Binding-site contacts:
Ligand atom C2 contacts residue ASN801 of chain 1.G at 2.5 Å.
Ligand atom O5 contacts residue GLN804 of chain 1.G at 4.1 Å.
Ligand atom C7 contacts residue ASN801 of chain 1.G at 3.3 Å.
Ligand atom O7 contacts residue ASN801 of chain 1.G at 3.1 Å (h-bond).
Ligand atom C2 contacts residue SER803 of chain 1.G at 4.4 Å.
Ligand atom C1 contacts residue ASN801 of chain 1.G at 1.5 Å.
Ligand atom C4 contacts residue ASN801 of chain 1.G at 4.3 Å.
Ligand atom N2 contacts residue SER803 of chain 1.G at 4.0 Å.
Ligand atom C1 contacts residue SER803 of chain 1.G at 3.8 Å.
Ligand atom C5 contacts residue ASN801 of chain 1.G at 3.8 Å.
Ligand atom O6 contacts residue GLN804 of chain 1.G at 3.6 Å.
Ligand atom C8 contacts residue ASN801 of chain 1.G at 4.3 Å.
Ligand atom C6 contacts residue GLN804 of chain 1.G at 4.4 Å.
Ligand atom C3 contacts residue ASN801 of chain 1.G at 3.9 Å.
Ligand atom N2 contacts residue ASN801 of chain 1.G at 3.0 Å (h-bond).
Ligand atom O5 contacts residue ASN801 of chain 1.G at 2.4 Å (h-bond).

Sequence of chain 1.G:
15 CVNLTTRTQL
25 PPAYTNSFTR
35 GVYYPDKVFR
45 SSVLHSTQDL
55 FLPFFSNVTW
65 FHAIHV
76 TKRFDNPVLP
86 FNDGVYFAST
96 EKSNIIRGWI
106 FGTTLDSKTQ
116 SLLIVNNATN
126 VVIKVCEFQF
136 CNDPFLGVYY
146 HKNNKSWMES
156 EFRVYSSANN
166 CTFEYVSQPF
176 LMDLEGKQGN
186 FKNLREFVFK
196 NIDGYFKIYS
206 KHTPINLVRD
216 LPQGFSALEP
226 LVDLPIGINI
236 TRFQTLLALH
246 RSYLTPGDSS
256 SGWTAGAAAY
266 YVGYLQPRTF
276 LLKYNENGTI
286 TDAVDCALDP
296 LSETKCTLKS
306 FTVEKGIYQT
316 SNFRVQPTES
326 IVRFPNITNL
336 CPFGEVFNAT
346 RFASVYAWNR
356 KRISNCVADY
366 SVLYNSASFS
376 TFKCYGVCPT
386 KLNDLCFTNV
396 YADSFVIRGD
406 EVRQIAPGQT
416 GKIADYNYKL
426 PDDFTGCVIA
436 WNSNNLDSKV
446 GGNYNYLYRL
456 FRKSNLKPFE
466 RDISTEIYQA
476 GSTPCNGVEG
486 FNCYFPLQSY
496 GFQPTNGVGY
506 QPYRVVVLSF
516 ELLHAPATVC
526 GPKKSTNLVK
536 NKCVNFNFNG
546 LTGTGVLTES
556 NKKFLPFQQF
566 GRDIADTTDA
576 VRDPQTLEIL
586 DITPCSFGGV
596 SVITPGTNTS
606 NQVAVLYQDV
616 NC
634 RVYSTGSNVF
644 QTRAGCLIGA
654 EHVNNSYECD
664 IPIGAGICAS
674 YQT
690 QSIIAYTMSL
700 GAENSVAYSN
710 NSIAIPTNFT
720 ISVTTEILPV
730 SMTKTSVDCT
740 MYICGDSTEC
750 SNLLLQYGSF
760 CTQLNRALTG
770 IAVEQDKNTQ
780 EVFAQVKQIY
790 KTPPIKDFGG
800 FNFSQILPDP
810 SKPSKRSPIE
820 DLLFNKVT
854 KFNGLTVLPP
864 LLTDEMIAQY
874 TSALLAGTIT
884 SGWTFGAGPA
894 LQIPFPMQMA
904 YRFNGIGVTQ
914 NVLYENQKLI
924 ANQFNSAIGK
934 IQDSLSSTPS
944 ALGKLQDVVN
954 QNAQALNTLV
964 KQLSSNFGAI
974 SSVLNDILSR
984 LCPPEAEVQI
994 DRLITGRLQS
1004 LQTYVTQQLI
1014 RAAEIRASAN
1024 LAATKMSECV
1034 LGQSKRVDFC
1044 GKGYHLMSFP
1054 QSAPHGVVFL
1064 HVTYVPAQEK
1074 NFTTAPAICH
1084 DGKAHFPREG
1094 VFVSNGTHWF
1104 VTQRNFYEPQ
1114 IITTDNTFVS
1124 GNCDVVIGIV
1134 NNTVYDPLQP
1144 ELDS

A small-molecule ligand and the protein it binds are described below.
Small molecule (SMILES): CC(=O)N[C@H]1[C@H](O[C@H]2[C@H](O)[C@@H](NC(C)=O)CO[C@@H]2CO)O[C@H](CO)[C@@H](O)[C@@H]1O